Sequence of chain 4.B:
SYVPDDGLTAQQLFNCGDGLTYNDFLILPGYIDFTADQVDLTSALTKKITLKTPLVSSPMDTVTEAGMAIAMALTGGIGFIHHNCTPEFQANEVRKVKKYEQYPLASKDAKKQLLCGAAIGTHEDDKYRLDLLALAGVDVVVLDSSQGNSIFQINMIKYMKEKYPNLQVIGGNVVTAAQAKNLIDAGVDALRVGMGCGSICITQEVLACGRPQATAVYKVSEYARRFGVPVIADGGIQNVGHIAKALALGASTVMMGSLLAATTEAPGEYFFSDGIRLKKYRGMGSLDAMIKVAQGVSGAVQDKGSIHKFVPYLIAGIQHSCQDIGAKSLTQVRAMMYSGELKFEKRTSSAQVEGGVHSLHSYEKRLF

The small molecule below binds the protein below.
Small molecule (SMILES): O=c1[nH]cnc2c1ncn2[C@@H]1O[C@H](COP(=O)(O)O)[C@@H](O)[C@H]1O

Binding-site contacts:
Ligand atom N3 contacts residue CYS331 of chain 4.B at 3.2 Å.
Ligand atom C2 contacts residue MOA1 of chain 4.H at 3.1 Å.
Ligand atom O3P contacts residue GLY387 of chain 4.B at 3.6 Å.
Ligand atom C3' contacts residue ASP364 of chain 4.B at 3.5 Å.
Ligand atom O2P contacts residue GLY387 of chain 4.B at 2.9 Å (h-bond).
Ligand atom O1P contacts residue GLY366 of chain 4.B at 3.2 Å (h-bond).
Ligand atom O5' contacts residue GLY328 of chain 4.B at 3.3 Å.
Ligand atom O4' contacts residue GLY328 of chain 4.B at 3.6 Å.
Ligand atom O3' contacts residue ASP364 of chain 4.B at 2.5 Å (salt-bridge).
Ligand atom O2' contacts residue ARG322 of chain 4.B at 3.1 Å (salt-bridge).
Ligand atom N3 contacts residue MOA1 of chain 4.H at 3.2 Å.
Ligand atom N7 contacts residue MET414 of chain 4.B at 2.9 Å (h-bond).
Ligand atom C2 contacts residue CYS331 of chain 4.B at 2.8 Å (hydrophobic).
Ligand atom O6 contacts residue GLY413 of chain 4.B at 3.2 Å.
Ligand atom O3' contacts residue ARG322 of chain 4.B at 3.0 Å (salt-bridge).
Ligand atom C4 contacts residue MOA1 of chain 4.H at 3.6 Å.
Ligand atom O2' contacts residue ASP364 of chain 4.B at 2.6 Å (salt-bridge).
Ligand atom O3P contacts residue SER329 of chain 4.B at 2.7 Å (h-bond).
Ligand atom N1 contacts residue GLN441 of chain 4.B at 2.8 Å (h-bond).
Ligand atom C8 contacts residue MET70 of chain 4.B at 3.5 Å (hydrophobic).
Ligand atom O6 contacts residue GLY442 of chain 4.B at 3.2 Å.
Ligand atom C4' contacts residue ASP364 of chain 4.B at 3.5 Å.
Ligand atom O3P contacts residue SER388 of chain 4.B at 2.8 Å (h-bond).
Ligand atom C5' contacts residue TYR411 of chain 4.B at 3.5 Å (hydrophobic).
Ligand atom C2' contacts residue ARG322 of chain 4.B at 3.4 Å.
Ligand atom C2 contacts residue GLN441 of chain 4.B at 3.5 Å.
Ligand atom O3P contacts residue TYR411 of chain 4.B at 2.9 Å (h-bond).
Ligand atom O3' contacts residue SER68 of chain 4.B at 2.6 Å (h-bond).
Ligand atom N1 contacts residue MOA1 of chain 4.H at 3.1 Å (h-bond).
Ligand atom O1P contacts residue GLY328 of chain 4.B at 3.6 Å.
Ligand atom O3' contacts residue MET385 of chain 4.B at 3.6 Å (h-bond).
Ligand atom C6 contacts residue MOA1 of chain 4.H at 3.6 Å.
Ligand atom O6 contacts residue MET414 of chain 4.B at 3.3 Å (h-bond).
Ligand atom O1P contacts residue SER329 of chain 4.B at 3.0 Å (h-bond).
Ligand atom N7 contacts residue GLY413 of chain 4.B at 3.3 Å.
Ligand atom P contacts residue SER329 of chain 4.B at 3.6 Å.
Ligand atom O6 contacts residue GLY415 of chain 4.B at 2.8 Å (h-bond).
Ligand atom C3' contacts residue SER68 of chain 4.B at 3.1 Å.
Ligand atom N1 contacts residue CYS331 of chain 4.B at 3.5 Å.
Ligand atom O2' contacts residue MOA1 of chain 4.H at 3.5 Å.